Binding-site contacts:
Ligand atom O7 contacts residue SER262 of chain 2.A at 3.4 Å (h-bond).
Ligand atom O1 contacts residue ASN346 of chain 1.A at 3.1 Å (h-bond).
Ligand atom C4 contacts residue SF41 of chain 1.C at 3.7 Å.
Ligand atom P1 contacts residue ASN145 of chain 2.A at 3.8 Å.
Ligand atom P1 contacts residue LYS204 of chain 2.A at 3.7 Å.
Ligand atom O3 contacts residue THR231 of chain 2.A at 3.5 Å (h-bond).
Ligand atom O1 contacts residue SF41 of chain 1.C at 1.9 Å.
Ligand atom O contacts residue ARG110 of chain 2.A at 3.7 Å.
Ligand atom C3 contacts residue ASN346 of chain 1.A at 3.6 Å.
Ligand atom O3 contacts residue LYS204 of chain 2.A at 3.6 Å (salt-bridge).
Ligand atom O6 contacts residue ARG110 of chain 2.A at 2.7 Å (salt-bridge).
Ligand atom O1 contacts residue GLU232 of chain 2.A at 3.3 Å (salt-bridge).
Ligand atom O7 contacts residue ARG260 of chain 2.A at 2.9 Å (salt-bridge).
Ligand atom O5 contacts residue ARG141 of chain 2.A at 2.8 Å (salt-bridge).
Ligand atom P contacts residue SER262 of chain 2.A at 3.5 Å.
Ligand atom O8 contacts residue SER262 of chain 2.A at 2.6 Å (h-bond).
Ligand atom C contacts residue ARG110 of chain 2.A at 3.6 Å.
Ligand atom O6 contacts residue ARG56 of chain 2.A at 2.8 Å (salt-bridge).
Ligand atom P contacts residue LYS204 of chain 2.A at 3.7 Å.
Ligand atom O2 contacts residue ARG260 of chain 2.A at 3.2 Å (salt-bridge).
Ligand atom O contacts residue ASN346 of chain 1.A at 2.9 Å (h-bond).
Ligand atom C contacts residue HIS89 of chain 2.A at 3.5 Å.
Ligand atom P contacts residue ARG260 of chain 2.A at 3.5 Å.
Ligand atom P1 contacts residue ARG110 of chain 2.A at 3.6 Å.
Ligand atom C3 contacts residue SF41 of chain 1.C at 3.1 Å.
Ligand atom C1 contacts residue SF41 of chain 1.C at 3.1 Å.
Ligand atom C2 contacts residue ARG56 of chain 2.A at 3.8 Å.
Ligand atom C contacts residue ASN346 of chain 1.A at 3.7 Å.
Ligand atom O3 contacts residue ASN145 of chain 2.A at 3.4 Å (h-bond).
Ligand atom C contacts residue ASP87 of chain 2.A at 3.8 Å.
Ligand atom O4 contacts residue ASN145 of chain 2.A at 2.9 Å (h-bond).
Ligand atom O7 contacts residue ARG56 of chain 2.A at 2.8 Å (salt-bridge).
Ligand atom O8 contacts residue THR231 of chain 2.A at 2.9 Å (h-bond).
Ligand atom O7 contacts residue LYS204 of chain 2.A at 3.0 Å (salt-bridge).
Ligand atom O5 contacts residue ARG56 of chain 2.A at 3.8 Å.
Ligand atom O5 contacts residue LYS204 of chain 2.A at 2.8 Å (salt-bridge).
Ligand atom O4 contacts residue ARG110 of chain 2.A at 2.7 Å (salt-bridge).
Ligand atom C2 contacts residue ASP87 of chain 2.A at 3.7 Å.
Ligand atom P contacts residue THR231 of chain 2.A at 3.8 Å.
Ligand atom C2 contacts residue MET29 of chain 2.A at 3.8 Å (hydrophobic).

Sequence of chain 1.A:
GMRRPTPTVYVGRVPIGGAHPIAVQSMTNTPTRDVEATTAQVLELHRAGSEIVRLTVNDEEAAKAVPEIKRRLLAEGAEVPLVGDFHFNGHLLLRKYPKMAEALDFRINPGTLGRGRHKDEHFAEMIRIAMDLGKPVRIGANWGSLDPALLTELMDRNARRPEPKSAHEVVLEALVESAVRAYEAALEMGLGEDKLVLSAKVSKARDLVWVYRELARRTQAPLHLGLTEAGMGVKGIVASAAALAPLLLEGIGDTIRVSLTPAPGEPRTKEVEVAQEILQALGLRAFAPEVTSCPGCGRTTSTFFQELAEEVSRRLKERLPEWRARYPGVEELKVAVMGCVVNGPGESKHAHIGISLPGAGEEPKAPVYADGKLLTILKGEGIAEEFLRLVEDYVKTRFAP

Sequence of chain 2.A:
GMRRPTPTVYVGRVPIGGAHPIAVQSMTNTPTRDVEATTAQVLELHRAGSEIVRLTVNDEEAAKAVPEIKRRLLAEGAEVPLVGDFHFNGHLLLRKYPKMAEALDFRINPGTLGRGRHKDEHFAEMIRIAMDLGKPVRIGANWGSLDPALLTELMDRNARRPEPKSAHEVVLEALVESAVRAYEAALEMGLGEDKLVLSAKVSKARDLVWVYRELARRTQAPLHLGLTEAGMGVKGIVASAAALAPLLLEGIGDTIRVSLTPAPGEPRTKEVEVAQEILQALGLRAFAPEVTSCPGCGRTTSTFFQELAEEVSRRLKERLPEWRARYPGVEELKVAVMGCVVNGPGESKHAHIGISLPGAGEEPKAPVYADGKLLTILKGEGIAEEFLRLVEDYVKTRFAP

A small-molecule ligand and the protein it binds are described below.
Small molecule (SMILES): C[C+](CO)[C@H](O)COP(=O)(O)OP(=O)(O)O